Sequence of chain 1.A:
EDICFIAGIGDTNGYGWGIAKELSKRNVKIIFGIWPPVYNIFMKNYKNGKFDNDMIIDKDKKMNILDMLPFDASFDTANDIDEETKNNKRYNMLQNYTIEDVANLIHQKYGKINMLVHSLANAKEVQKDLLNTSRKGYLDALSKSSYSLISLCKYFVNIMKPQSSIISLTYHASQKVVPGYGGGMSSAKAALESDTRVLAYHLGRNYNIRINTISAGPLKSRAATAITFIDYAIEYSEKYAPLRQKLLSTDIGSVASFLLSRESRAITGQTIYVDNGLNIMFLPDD

The protein below binds the small molecule below.
Small molecule (SMILES): Oc1cc(CCc2ccccc2)ccc1Oc1ccc(Cl)cc1Cl

Binding-site contacts:
Ligand atom C15 contacts residue ALA130 of chain 1.A at 3.6 Å (hydrophobic).
Ligand atom CL20 contacts residue NAD1 of chain 1.C at 3.4 Å.
Ligand atom C3 contacts residue NAD1 of chain 1.C at 3.4 Å.
Ligand atom O13 contacts residue NAD1 of chain 1.C at 3.3 Å.
Ligand atom C27 contacts residue TYR180 of chain 1.A at 3.9 Å (hydrophobic).
Ligand atom C5 contacts residue NAD1 of chain 1.C at 3.4 Å.
Ligand atom C7 contacts residue NAD1 of chain 1.C at 3.6 Å.
Ligand atom C22 contacts residue ILE236 of chain 1.A at 3.6 Å (hydrophobic).
Ligand atom C22 contacts residue VAL135 of chain 1.A at 4.0 Å (hydrophobic).
Ligand atom CL20 contacts residue ALA232 of chain 1.A at 3.1 Å.
Ligand atom C7 contacts residue TYR180 of chain 1.A at 3.6 Å (hydrophobic).
Ligand atom CL20 contacts residue ALA130 of chain 1.A at 3.6 Å.
Ligand atom C2 contacts residue NAD1 of chain 1.C at 3.4 Å.
Ligand atom C24 contacts residue ILE236 of chain 1.A at 3.1 Å (hydrophobic).
Ligand atom C26 contacts residue VAL187 of chain 1.A at 3.6 Å (hydrophobic).
Ligand atom CL21 contacts residue ALA132 of chain 1.A at 3.5 Å.
Ligand atom C16 contacts residue ALA130 of chain 1.A at 3.6 Å (hydrophobic).
Ligand atom C15 contacts residue ALA232 of chain 1.A at 3.4 Å (hydrophobic).
Ligand atom C3 contacts residue ALA233 of chain 1.A at 3.7 Å (hydrophobic).
Ligand atom C19 contacts residue ILE236 of chain 1.A at 3.5 Å (hydrophobic).
Ligand atom C4 contacts residue ALA233 of chain 1.A at 3.8 Å (hydrophobic).
Ligand atom C26 contacts residue TYR190 of chain 1.A at 3.9 Å (hydrophobic).
Ligand atom CL21 contacts residue VAL135 of chain 1.A at 3.8 Å.
Ligand atom C23 contacts residue ILE236 of chain 1.A at 3.6 Å (hydrophobic).
Ligand atom CL21 contacts residue ASN131 of chain 1.A at 3.8 Å.
Ligand atom C14 contacts residue NAD1 of chain 1.C at 3.9 Å.
Ligand atom C24 contacts residue PHE281 of chain 1.A at 3.6 Å (hydrophobic).
Ligand atom C16 contacts residue ALA232 of chain 1.A at 3.8 Å (hydrophobic).
Ligand atom C25 contacts residue PHE281 of chain 1.A at 3.5 Å (hydrophobic).
Ligand atom O22 contacts residue NAD1 of chain 1.C at 2.6 Å (h-bond).
Ligand atom C4 contacts residue NAD1 of chain 1.C at 3.1 Å.
Ligand atom O22 contacts residue TYR190 of chain 1.A at 2.4 Å (h-bond).
Ligand atom C18 contacts residue ILE282 of chain 1.A at 3.7 Å (hydrophobic).
Ligand atom O22 contacts residue LYS198 of chain 1.A at 3.8 Å.
Ligand atom C14 contacts residue ALA232 of chain 1.A at 3.9 Å (hydrophobic).
Ligand atom C1 contacts residue TYR190 of chain 1.A at 3.4 Å (hydrophobic).
Ligand atom C6 contacts residue TYR190 of chain 1.A at 3.3 Å (hydrophobic).
Ligand atom C6 contacts residue TYR180 of chain 1.A at 3.8 Å (hydrophobic).
Ligand atom C6 contacts residue NAD1 of chain 1.C at 3.5 Å.
Ligand atom C1 contacts residue NAD1 of chain 1.C at 3.5 Å.